This protein binds this small molecule.
Small molecule (SMILES): CC(=O)N[C@@H]1[C@@H](O)[C@H](O)[C@@H](CO)O[C@H]1O

Binding-site contacts:
Ligand atom N2 contacts residue ASN857 of chain 5.B at 2.9 Å (h-bond).
Ligand atom C1 contacts residue ASN857 of chain 5.B at 1.4 Å.
Ligand atom C3 contacts residue ASN857 of chain 5.B at 3.8 Å.
Ligand atom O5 contacts residue ASN857 of chain 5.B at 2.4 Å (h-bond).
Ligand atom C5 contacts residue ASN857 of chain 5.B at 3.7 Å.
Ligand atom O7 contacts residue ASN857 of chain 5.B at 3.1 Å (h-bond).
Ligand atom C7 contacts residue ASN857 of chain 5.B at 3.2 Å.
Ligand atom C4 contacts residue ASN857 of chain 5.B at 4.2 Å.
Ligand atom C8 contacts residue ASN857 of chain 5.B at 4.2 Å.
Ligand atom C2 contacts residue ASN857 of chain 5.B at 2.5 Å.

Sequence of chain 5.B:
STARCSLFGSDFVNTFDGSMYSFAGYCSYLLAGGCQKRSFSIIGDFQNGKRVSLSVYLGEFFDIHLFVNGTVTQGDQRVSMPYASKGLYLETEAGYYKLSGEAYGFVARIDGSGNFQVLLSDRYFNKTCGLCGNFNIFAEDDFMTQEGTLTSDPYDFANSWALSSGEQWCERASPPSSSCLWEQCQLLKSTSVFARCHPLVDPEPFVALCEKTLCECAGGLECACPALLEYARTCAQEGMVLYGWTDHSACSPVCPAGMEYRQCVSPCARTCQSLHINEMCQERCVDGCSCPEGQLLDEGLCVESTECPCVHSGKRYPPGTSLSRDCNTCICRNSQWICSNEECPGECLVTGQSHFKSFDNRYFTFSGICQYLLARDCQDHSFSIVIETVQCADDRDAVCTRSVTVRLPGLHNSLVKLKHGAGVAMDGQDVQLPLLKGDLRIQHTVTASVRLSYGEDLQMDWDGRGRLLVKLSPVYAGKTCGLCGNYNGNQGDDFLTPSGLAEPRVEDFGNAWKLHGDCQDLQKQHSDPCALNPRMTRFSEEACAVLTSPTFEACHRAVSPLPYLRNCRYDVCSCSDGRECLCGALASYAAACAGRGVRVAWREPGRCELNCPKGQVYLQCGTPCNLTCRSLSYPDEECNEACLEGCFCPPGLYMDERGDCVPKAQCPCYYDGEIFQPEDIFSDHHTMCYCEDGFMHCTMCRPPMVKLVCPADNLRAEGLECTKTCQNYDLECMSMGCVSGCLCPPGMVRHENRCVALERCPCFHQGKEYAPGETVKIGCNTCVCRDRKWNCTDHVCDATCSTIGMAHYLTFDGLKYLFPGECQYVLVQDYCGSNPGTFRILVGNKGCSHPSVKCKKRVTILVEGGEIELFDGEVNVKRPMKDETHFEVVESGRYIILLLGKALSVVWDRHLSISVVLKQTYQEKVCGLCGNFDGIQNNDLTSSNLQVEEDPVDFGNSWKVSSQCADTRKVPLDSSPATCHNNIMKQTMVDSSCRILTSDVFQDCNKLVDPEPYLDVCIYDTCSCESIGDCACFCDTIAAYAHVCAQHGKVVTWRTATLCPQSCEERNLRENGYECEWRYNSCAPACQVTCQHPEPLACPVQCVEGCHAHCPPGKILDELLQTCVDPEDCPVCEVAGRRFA